Binding-site contacts:
Ligand atom C4 contacts residue GLN65 of chain 5.B at 4.5 Å.
Ligand atom O3S contacts residue LEU7 of chain 5.B at 4.5 Å.
Ligand atom C7 contacts residue GLN65 of chain 5.B at 4.1 Å.
Ligand atom O1S contacts residue THR5 of chain 5.B at 3.3 Å (h-bond).
Ligand atom O4 contacts residue PHE8 of chain 5.B at 2.6 Å (h-bond).
Ligand atom O4 contacts residue LEU7 of chain 5.B at 2.9 Å (h-bond).
Ligand atom O4 contacts residue GLY6 of chain 5.B at 3.9 Å.
Ligand atom S contacts residue LEU7 of chain 5.B at 3.5 Å (h-bond).
Ligand atom O4 contacts residue THR5 of chain 5.B at 3.3 Å (h-bond).
Ligand atom O3S contacts residue THR5 of chain 5.B at 2.9 Å (h-bond).
Ligand atom C3 contacts residue LEU7 of chain 2.A at 4.2 Å (hydrophobic).
Ligand atom C1 contacts residue LEU7 of chain 5.B at 3.8 Å (hydrophobic).
Ligand atom O1S contacts residue GLY6 of chain 5.B at 3.6 Å.
Ligand atom O1S contacts residue LEU7 of chain 5.B at 2.9 Å (h-bond).
Ligand atom O2S contacts residue PHE8 of chain 5.B at 3.7 Å.
Ligand atom S contacts residue PRO4 of chain 5.B at 4.3 Å.
Ligand atom O3S contacts residue PRO4 of chain 5.B at 3.4 Å.
Ligand atom O1S contacts residue PHE8 of chain 5.B at 4.4 Å.
Ligand atom C1 contacts residue PHE8 of chain 5.B at 4.0 Å (hydrophobic).
Ligand atom O4 contacts residue PRO4 of chain 5.B at 3.7 Å.
Ligand atom S contacts residue PHE8 of chain 5.B at 3.9 Å.
Ligand atom S contacts residue THR5 of chain 5.B at 3.3 Å (h-bond).
Ligand atom C5 contacts residue GLN65 of chain 5.B at 4.4 Å.
Ligand atom C9 contacts residue GLN65 of chain 5.B at 3.8 Å.
Ligand atom S contacts residue GLY6 of chain 5.B at 4.4 Å.
Ligand atom C8 contacts residue GLN65 of chain 5.B at 3.0 Å.
Ligand atom O2S contacts residue LEU7 of chain 5.B at 4.2 Å.
Ligand atom C10 contacts residue GLN65 of chain 5.B at 3.7 Å.

Sequence of chain 5.B:
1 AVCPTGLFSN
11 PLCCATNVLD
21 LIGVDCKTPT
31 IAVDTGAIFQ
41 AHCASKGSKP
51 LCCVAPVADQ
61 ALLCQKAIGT

Sequence of chain 2.A:
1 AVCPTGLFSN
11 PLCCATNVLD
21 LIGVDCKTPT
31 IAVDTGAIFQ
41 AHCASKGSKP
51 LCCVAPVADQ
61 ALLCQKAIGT

This small molecule binds to this protein.
Small molecule (SMILES): CCCCCCCCCCCCOS(=O)(=O)O